Sequence of chain 1.C:
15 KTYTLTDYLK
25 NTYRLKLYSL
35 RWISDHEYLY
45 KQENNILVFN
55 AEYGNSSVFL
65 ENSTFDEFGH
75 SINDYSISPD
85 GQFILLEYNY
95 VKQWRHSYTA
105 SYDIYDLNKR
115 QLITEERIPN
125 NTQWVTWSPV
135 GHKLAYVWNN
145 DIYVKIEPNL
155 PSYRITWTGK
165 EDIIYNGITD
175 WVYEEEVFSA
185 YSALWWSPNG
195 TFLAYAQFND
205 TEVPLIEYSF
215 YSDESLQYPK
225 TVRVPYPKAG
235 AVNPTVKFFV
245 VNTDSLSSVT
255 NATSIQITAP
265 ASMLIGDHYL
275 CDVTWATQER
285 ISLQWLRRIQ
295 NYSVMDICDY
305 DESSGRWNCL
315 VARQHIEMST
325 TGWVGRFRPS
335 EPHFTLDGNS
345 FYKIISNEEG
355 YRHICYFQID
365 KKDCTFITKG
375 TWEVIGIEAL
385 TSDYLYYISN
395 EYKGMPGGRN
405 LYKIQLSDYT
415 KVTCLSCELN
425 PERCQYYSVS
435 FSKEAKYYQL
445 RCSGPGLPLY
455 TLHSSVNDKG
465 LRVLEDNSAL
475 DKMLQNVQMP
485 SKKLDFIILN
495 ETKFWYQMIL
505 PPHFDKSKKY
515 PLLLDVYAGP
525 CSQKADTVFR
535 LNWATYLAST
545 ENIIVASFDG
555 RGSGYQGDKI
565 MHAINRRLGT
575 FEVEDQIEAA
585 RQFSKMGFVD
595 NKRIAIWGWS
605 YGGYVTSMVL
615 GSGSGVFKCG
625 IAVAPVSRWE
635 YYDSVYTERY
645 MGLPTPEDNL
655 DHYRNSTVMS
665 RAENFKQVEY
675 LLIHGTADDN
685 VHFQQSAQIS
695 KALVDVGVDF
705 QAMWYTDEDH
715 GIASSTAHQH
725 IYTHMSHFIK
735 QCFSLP

The small molecule below binds the protein below.
Small molecule (SMILES): CC(=O)N[C@@H]1[C@@H](O)[C@H](O)[C@@H](CO)O[C@H]1O

Binding-site contacts:
Ligand atom O5 contacts residue ASN295 of chain 1.C at 2.4 Å (h-bond).
Ligand atom N2 contacts residue ASN295 of chain 1.C at 2.9 Å (h-bond).
Ligand atom C8 contacts residue SER323 of chain 1.C at 3.7 Å.
Ligand atom C1 contacts residue ILE293 of chain 1.C at 3.9 Å (hydrophobic).
Ligand atom C4 contacts residue ASN295 of chain 1.C at 4.2 Å.
Ligand atom C7 contacts residue SER323 of chain 1.C at 3.5 Å.
Ligand atom O6 contacts residue ARG570 of chain 1.C at 3.8 Å.
Ligand atom C6 contacts residue ARG570 of chain 1.C at 4.3 Å.
Ligand atom C8 contacts residue ASN295 of chain 1.C at 3.5 Å.
Ligand atom C5 contacts residue ILE293 of chain 1.C at 4.4 Å (hydrophobic).
Ligand atom C5 contacts residue ASN295 of chain 1.C at 3.7 Å.
Ligand atom O7 contacts residue ASN295 of chain 1.C at 3.9 Å.
Ligand atom O7 contacts residue THR324 of chain 1.C at 3.6 Å.
Ligand atom C2 contacts residue ASN295 of chain 1.C at 2.3 Å.
Ligand atom C7 contacts residue ASN295 of chain 1.C at 3.5 Å.
Ligand atom O7 contacts residue SER323 of chain 1.C at 3.1 Å (h-bond).
Ligand atom C8 contacts residue TYR296 of chain 1.C at 3.8 Å (hydrophobic).
Ligand atom O5 contacts residue ILE293 of chain 1.C at 3.9 Å.
Ligand atom C3 contacts residue ASN295 of chain 1.C at 3.7 Å.
Ligand atom C8 contacts residue MET322 of chain 1.C at 3.6 Å (hydrophobic).
Ligand atom C1 contacts residue ASN295 of chain 1.C at 1.4 Å.
Ligand atom N2 contacts residue SER323 of chain 1.C at 4.4 Å.